Binding-site contacts:
Ligand atom C5 contacts residue ASN61 of chain 1.A at 3.7 Å.
Ligand atom O5 contacts residue THR63 of chain 1.A at 4.2 Å.
Ligand atom C3 contacts residue ASN61 of chain 1.A at 3.8 Å.
Ligand atom C4 contacts residue ASN61 of chain 1.A at 4.2 Å.
Ligand atom C7 contacts residue ILE26 of chain 1.A at 4.5 Å (hydrophobic).
Ligand atom C5 contacts residue ALA62 of chain 1.A at 4.2 Å (hydrophobic).
Ligand atom O7 contacts residue ILE26 of chain 1.A at 3.9 Å.
Ligand atom C1 contacts residue ASN61 of chain 1.A at 1.4 Å.
Ligand atom N2 contacts residue ASN61 of chain 1.A at 2.9 Å (h-bond).
Ligand atom C6 contacts residue THR63 of chain 1.A at 3.9 Å.
Ligand atom O7 contacts residue ASN61 of chain 1.A at 3.4 Å (h-bond).
Ligand atom C2 contacts residue ASN61 of chain 1.A at 2.5 Å.
Ligand atom O5 contacts residue ALA62 of chain 1.A at 3.6 Å (h-bond).
Ligand atom O5 contacts residue ASN61 of chain 1.A at 2.4 Å (h-bond).
Ligand atom C8 contacts residue ILE26 of chain 1.A at 4.2 Å (hydrophobic).
Ligand atom O7 contacts residue ASN28 of chain 1.A at 4.0 Å.
Ligand atom C8 contacts residue ASN61 of chain 1.A at 4.1 Å.
Ligand atom C6 contacts residue ALA62 of chain 1.A at 3.6 Å (hydrophobic).
Ligand atom C7 contacts residue ASN61 of chain 1.A at 3.2 Å.

Sequence of chain 1.A:
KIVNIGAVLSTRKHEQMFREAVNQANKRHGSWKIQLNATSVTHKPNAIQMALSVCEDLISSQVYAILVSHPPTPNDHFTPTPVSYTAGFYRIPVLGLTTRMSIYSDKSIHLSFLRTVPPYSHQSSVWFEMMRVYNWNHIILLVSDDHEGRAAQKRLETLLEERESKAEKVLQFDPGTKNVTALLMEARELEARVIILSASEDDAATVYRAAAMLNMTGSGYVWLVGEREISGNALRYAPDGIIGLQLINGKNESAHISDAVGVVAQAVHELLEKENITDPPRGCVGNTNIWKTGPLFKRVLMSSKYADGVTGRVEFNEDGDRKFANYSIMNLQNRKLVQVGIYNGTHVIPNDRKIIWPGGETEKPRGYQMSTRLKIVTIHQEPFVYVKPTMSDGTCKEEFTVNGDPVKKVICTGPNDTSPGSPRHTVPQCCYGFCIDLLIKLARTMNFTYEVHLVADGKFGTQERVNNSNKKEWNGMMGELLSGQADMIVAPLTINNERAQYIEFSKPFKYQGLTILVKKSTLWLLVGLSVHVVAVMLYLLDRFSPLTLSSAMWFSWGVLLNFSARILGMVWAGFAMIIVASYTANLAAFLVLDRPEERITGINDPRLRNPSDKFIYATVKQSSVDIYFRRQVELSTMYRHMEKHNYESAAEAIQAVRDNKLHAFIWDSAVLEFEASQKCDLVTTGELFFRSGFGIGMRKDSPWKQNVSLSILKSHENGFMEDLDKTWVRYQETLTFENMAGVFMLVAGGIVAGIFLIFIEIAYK

This protein binds this small molecule.
Small molecule (SMILES): CC(=O)N[C@@H]1[C@@H](O)[C@H](O)[C@@H](CO)O[C@H]1O